Sequence of chain 3.E:
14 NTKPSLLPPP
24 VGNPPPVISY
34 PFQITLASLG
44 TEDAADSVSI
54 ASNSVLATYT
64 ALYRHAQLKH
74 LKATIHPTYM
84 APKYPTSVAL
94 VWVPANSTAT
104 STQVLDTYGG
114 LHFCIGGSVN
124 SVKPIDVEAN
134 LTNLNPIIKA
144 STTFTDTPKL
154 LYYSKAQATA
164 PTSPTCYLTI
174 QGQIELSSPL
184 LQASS

Sequence of chain 3.D:
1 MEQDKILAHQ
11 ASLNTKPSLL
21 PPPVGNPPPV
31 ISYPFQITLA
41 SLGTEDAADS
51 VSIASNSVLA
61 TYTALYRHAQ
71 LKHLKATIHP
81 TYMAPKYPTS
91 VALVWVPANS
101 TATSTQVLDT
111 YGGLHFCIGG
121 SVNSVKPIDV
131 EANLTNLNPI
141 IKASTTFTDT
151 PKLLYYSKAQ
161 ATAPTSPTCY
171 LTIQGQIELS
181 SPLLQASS

This protein binds this small molecule.
Small molecule (SMILES): O=c1ccn([C@@H]2O[C@H](CO[P](=O)(O)O[C@H]3[C@@H](O)[C@H](n4ccc(=O)[nH]c4=O)O[C@@H]3CO[P](=O)(O)O[C@H]3[C@@H](O)[C@H](n4ccc(=O)[nH]c4=O)O[C@@H]3CO[P](=O)(O)O[C@H]3[C@@H](O)[C@H](n4ccc(=O)[nH]c4=O)O[C@@H]3CO[P](=O)(O)O[C@H]3[C@@H](O)[C@H](n4ccc(=O)[nH]c4=O)O[C@@H]3CO[P](=O)(O)O[C@H]3[C@@H](O)[C@H](n4ccc(=O)[nH]c4=O)O[C@@H]3CO[P](=O)(O)O[C@H]3[C@@H](O)[C@H](n4ccc(=O)[nH]c4=O)O[C@@H]3COP(=O)(O)O)[C@@H](O)[C@H]2O)c(=O)[nH]1

Binding-site contacts:
Ligand atom O4 contacts residue THR172 of chain 2.D at 2.5 Å.
Ligand atom C4 contacts residue LYS5 of chain 2.C at 2.0 Å.
Ligand atom OP1 contacts residue ALA11 of chain 3.D at 2.6 Å (h-bond).
Ligand atom O5' contacts residue HIS79 of chain 2.D at 2.7 Å (h-bond).
Ligand atom O2' contacts residue LYS75 of chain 2.D at 2.4 Å.
Ligand atom C5 contacts residue THR172 of chain 2.D at 2.4 Å.
Ligand atom C5 contacts residue LYS5 of chain 2.C at 1.1 Å.
Ligand atom C2 contacts residue LYS5 of chain 2.C at 1.8 Å.
Ligand atom N3 contacts residue ILE173 of chain 2.D at 2.6 Å.
Ligand atom O2 contacts residue LYS75 of chain 2.D at 2.5 Å (salt-bridge).
Ligand atom OP1 contacts residue HIS115 of chain 3.E at 2.2 Å (h-bond).
Ligand atom C2' contacts residue GLN174 of chain 2.D at 2.8 Å.
Ligand atom C2 contacts residue ASP129 of chain 2.D at 2.8 Å.
Ligand atom N3 contacts residue ASP129 of chain 2.D at 1.7 Å (salt-bridge).
Ligand atom O4 contacts residue ASP129 of chain 2.D at 0.2 Å (salt-bridge).
Ligand atom OP1 contacts residue HIS9 of chain 3.D at 2.6 Å (h-bond).
Ligand atom OP2 contacts residue PRO127 of chain 2.D at 2.4 Å.
Ligand atom C6 contacts residue GLN36 of chain 2.D at 2.8 Å.
Ligand atom N3 contacts residue LYS75 of chain 2.D at 2.7 Å (salt-bridge).
Ligand atom OP2 contacts residue SER12 of chain 3.D at 2.7 Å (h-bond).
Ligand atom C1' contacts residue LYS5 of chain 2.C at 2.4 Å.
Ligand atom OP1 contacts residue LEU7 of chain 3.D at 2.8 Å (h-bond).
Ligand atom C6 contacts residue LYS5 of chain 2.C at 0.7 Å.
Ligand atom OP2 contacts residue HIS9 of chain 3.D at 2.5 Å (h-bond).
Ligand atom N3 contacts residue LYS5 of chain 2.C at 2.1 Å (salt-bridge).
Ligand atom O4 contacts residue GLU131 of chain 2.D at 2.6 Å (salt-bridge).
Ligand atom OP2 contacts residue GLY25 of chain 3.C at 2.7 Å (h-bond).
Ligand atom O2 contacts residue THR77 of chain 2.D at 2.7 Å (h-bond).
Ligand atom C5 contacts residue ASP129 of chain 2.D at 2.4 Å.
Ligand atom C4 contacts residue THR172 of chain 2.D at 2.4 Å.
Ligand atom N1 contacts residue LYS5 of chain 2.C at 1.1 Å (salt-bridge).
Ligand atom C6 contacts residue THR172 of chain 2.D at 2.8 Å.
Ligand atom O2' contacts residue LEU114 of chain 3.E at 2.2 Å.
Ligand atom OP1 contacts residue ASP4 of chain 2.C at 2.7 Å (salt-bridge).
Ligand atom C5 contacts residue GLN36 of chain 2.D at 2.5 Å.
Ligand atom C4 contacts residue GLN36 of chain 2.D at 2.7 Å.
Ligand atom C5' contacts residue ALA11 of chain 3.D at 2.7 Å (hydrophobic).
Ligand atom OP2 contacts residue GLN174 of chain 2.D at 2.7 Å (h-bond).
Ligand atom O4 contacts residue ILE173 of chain 2.D at 2.3 Å (h-bond).
Ligand atom C4 contacts residue ASP129 of chain 2.D at 1.2 Å.

Sequence of chain 2.D:
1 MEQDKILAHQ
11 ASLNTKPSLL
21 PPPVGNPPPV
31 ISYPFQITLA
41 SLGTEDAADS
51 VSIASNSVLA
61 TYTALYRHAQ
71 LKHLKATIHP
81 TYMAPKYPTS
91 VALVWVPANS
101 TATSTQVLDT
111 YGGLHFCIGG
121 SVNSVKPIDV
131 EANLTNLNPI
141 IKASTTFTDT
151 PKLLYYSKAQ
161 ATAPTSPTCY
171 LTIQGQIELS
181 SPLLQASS

Sequence of chain 3.C:
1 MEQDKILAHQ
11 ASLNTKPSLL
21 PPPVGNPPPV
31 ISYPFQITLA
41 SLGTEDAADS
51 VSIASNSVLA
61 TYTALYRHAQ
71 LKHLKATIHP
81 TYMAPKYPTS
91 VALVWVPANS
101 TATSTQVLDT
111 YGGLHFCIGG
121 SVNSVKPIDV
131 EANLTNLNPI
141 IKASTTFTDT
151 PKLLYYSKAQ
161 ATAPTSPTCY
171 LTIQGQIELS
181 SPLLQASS

Sequence of chain 2.C:
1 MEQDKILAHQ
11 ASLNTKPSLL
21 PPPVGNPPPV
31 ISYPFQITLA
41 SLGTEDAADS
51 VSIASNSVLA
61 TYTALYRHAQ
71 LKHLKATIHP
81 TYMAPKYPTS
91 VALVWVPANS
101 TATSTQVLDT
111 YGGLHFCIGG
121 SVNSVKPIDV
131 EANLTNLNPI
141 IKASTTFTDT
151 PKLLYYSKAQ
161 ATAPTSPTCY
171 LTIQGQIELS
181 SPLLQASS